The protein below binds the small molecule below.
Small molecule (SMILES): CC(=O)N[C@H]1[C@H](O[C@H]2[C@H](O)[C@@H](NC(C)=O)CO[C@@H]2CO)O[C@H](CO)[C@@H](O)[C@@H]1O

Sequence of chain 1.A:
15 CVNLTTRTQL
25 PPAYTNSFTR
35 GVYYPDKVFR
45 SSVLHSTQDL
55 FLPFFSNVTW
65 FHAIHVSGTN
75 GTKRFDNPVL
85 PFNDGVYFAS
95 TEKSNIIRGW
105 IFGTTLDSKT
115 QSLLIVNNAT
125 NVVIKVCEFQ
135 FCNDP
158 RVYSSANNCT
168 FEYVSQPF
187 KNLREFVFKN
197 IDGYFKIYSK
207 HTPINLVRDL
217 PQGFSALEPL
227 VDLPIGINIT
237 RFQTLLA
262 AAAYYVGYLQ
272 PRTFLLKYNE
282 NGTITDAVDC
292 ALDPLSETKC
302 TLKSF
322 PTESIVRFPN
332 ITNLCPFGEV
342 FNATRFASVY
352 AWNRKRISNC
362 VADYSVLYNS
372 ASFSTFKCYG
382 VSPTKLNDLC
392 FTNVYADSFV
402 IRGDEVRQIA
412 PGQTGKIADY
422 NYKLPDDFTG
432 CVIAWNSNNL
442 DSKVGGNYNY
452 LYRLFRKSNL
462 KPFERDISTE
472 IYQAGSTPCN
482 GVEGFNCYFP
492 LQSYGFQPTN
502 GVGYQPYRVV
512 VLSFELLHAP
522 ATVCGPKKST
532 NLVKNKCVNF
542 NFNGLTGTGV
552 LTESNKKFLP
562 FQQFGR

Binding-site contacts:
Ligand atom O7 contacts residue ASN282 of chain 1.A at 4.3 Å.
Ligand atom N2 contacts residue GLU281 of chain 1.A at 4.3 Å.
Ligand atom C3 contacts residue ASN282 of chain 1.A at 3.8 Å.
Ligand atom C5 contacts residue ASN282 of chain 1.A at 3.6 Å.
Ligand atom O5 contacts residue GLU281 of chain 1.A at 4.3 Å.
Ligand atom C7 contacts residue ASN282 of chain 1.A at 3.8 Å.
Ligand atom C1 contacts residue GLU281 of chain 1.A at 3.4 Å.
Ligand atom C1 contacts residue ASN282 of chain 1.A at 1.4 Å.
Ligand atom C2 contacts residue ASN282 of chain 1.A at 2.5 Å.
Ligand atom C4 contacts residue ASN282 of chain 1.A at 4.2 Å.
Ligand atom C2 contacts residue GLU281 of chain 1.A at 4.4 Å.
Ligand atom N2 contacts residue ASN282 of chain 1.A at 2.9 Å (h-bond).
Ligand atom O5 contacts residue ASN282 of chain 1.A at 2.4 Å (h-bond).